Binding-site contacts:
Ligand atom C6 contacts residue HIS183 of chain 22.A at 3.5 Å.
Ligand atom C3 contacts residue GLU27 of chain 5.A at 3.6 Å.
Ligand atom O3 contacts residue HIS80 of chain 5.A at 3.3 Å (h-bond).
Ligand atom O3 contacts residue HIS53 of chain 22.A at 3.4 Å (h-bond).
Ligand atom P contacts residue LYS190 of chain 22.A at 3.5 Å.
Ligand atom C4 contacts residue MN1 of chain 22.D at 2.8 Å.
Ligand atom C6 contacts residue MET113 of chain 22.A at 3.5 Å (hydrophobic).
Ligand atom C5 contacts residue MET113 of chain 22.A at 3.5 Å (hydrophobic).
Ligand atom N2 contacts residue MET113 of chain 22.A at 3.6 Å.
Ligand atom C3 contacts residue HIS80 of chain 5.A at 3.2 Å.
Ligand atom P contacts residue ARG105 of chain 19.A at 3.6 Å.
Ligand atom C5 contacts residue GLU83 of chain 5.A at 3.4 Å.
Ligand atom C3 contacts residue MN1 of chain 22.D at 3.0 Å.
Ligand atom C1 contacts residue GLU27 of chain 5.A at 3.1 Å.
Ligand atom C4 contacts residue HIS80 of chain 5.A at 3.2 Å.
Ligand atom OP1 contacts residue LYS190 of chain 22.A at 3.7 Å.
Ligand atom O2 contacts residue GLU27 of chain 5.A at 3.1 Å (salt-bridge).
Ligand atom N2 contacts residue GLU186 of chain 22.A at 3.1 Å (salt-bridge).
Ligand atom N2 contacts residue MN1 of chain 22.D at 2.1 Å.
Ligand atom C4 contacts residue MET113 of chain 22.A at 3.6 Å (hydrophobic).
Ligand atom N1 contacts residue MET113 of chain 22.A at 3.5 Å.
Ligand atom N2 contacts residue HIS80 of chain 5.A at 2.9 Å (h-bond).
Ligand atom O3 contacts residue GLU186 of chain 22.A at 2.7 Å (salt-bridge).
Ligand atom N1 contacts residue GLU83 of chain 5.A at 3.1 Å (salt-bridge).
Ligand atom N1 contacts residue HIS183 of chain 22.A at 3.3 Å (h-bond).
Ligand atom C6 contacts residue HIS182 of chain 22.A at 3.6 Å.
Ligand atom C5 contacts residue MN1 of chain 5.C at 3.3 Å.
Ligand atom OP6 contacts residue ARG127 of chain 19.A at 3.1 Å (salt-bridge).
Ligand atom N1 contacts residue MN1 of chain 5.C at 2.2 Å.
Ligand atom C2 contacts residue GLU27 of chain 5.A at 3.5 Å.
Ligand atom OP5 contacts residue ARG105 of chain 19.A at 3.1 Å (salt-bridge).
Ligand atom C6 contacts residue MN1 of chain 5.C at 3.0 Å.
Ligand atom C6 contacts residue MN1 of chain 22.D at 3.4 Å.
Ligand atom N1 contacts residue HIS79 of chain 5.A at 3.2 Å (h-bond).
Ligand atom N2 contacts residue HIS182 of chain 22.A at 3.2 Å (h-bond).
Ligand atom O3 contacts residue MN1 of chain 22.D at 2.5 Å.
Ligand atom OP5 contacts residue LYS190 of chain 22.A at 2.8 Å (salt-bridge).
Ligand atom OP6 contacts residue ARG105 of chain 19.A at 3.3 Å (salt-bridge).
Ligand atom C6 contacts residue HIS79 of chain 5.A at 3.0 Å.
Ligand atom OP6 contacts residue LYS190 of chain 22.A at 3.4 Å (salt-bridge).

Sequence of chain 5.A:
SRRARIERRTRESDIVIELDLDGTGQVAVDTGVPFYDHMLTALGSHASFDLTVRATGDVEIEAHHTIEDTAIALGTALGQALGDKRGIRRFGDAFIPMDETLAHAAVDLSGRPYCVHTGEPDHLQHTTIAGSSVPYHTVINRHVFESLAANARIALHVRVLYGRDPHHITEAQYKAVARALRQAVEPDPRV

The protein below binds the small molecule below.
Small molecule (SMILES): O=P(O)(O)OC[C@@H](O)[C@@H](O)c1cnc[nH]1

Sequence of chain 19.A:
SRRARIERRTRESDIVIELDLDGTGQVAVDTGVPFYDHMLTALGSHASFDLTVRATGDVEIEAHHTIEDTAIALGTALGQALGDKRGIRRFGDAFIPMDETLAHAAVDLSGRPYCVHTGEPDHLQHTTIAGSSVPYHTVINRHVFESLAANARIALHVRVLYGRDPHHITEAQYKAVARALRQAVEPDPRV

Sequence of chain 22.A:
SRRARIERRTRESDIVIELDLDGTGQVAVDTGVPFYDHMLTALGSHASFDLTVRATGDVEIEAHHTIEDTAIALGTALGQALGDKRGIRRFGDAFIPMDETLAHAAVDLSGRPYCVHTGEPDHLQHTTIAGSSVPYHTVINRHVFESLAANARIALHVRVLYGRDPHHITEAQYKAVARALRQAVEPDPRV